The protein below binds the small molecule below.
Small molecule (SMILES): CC(=O)N[C@H]1[C@H](O[C@H]2[C@H](O)[C@@H](NC(C)=O)CO[C@@H]2CO)O[C@H](CO)[C@@H](O)[C@@H]1O

Sequence of chain 1.C:
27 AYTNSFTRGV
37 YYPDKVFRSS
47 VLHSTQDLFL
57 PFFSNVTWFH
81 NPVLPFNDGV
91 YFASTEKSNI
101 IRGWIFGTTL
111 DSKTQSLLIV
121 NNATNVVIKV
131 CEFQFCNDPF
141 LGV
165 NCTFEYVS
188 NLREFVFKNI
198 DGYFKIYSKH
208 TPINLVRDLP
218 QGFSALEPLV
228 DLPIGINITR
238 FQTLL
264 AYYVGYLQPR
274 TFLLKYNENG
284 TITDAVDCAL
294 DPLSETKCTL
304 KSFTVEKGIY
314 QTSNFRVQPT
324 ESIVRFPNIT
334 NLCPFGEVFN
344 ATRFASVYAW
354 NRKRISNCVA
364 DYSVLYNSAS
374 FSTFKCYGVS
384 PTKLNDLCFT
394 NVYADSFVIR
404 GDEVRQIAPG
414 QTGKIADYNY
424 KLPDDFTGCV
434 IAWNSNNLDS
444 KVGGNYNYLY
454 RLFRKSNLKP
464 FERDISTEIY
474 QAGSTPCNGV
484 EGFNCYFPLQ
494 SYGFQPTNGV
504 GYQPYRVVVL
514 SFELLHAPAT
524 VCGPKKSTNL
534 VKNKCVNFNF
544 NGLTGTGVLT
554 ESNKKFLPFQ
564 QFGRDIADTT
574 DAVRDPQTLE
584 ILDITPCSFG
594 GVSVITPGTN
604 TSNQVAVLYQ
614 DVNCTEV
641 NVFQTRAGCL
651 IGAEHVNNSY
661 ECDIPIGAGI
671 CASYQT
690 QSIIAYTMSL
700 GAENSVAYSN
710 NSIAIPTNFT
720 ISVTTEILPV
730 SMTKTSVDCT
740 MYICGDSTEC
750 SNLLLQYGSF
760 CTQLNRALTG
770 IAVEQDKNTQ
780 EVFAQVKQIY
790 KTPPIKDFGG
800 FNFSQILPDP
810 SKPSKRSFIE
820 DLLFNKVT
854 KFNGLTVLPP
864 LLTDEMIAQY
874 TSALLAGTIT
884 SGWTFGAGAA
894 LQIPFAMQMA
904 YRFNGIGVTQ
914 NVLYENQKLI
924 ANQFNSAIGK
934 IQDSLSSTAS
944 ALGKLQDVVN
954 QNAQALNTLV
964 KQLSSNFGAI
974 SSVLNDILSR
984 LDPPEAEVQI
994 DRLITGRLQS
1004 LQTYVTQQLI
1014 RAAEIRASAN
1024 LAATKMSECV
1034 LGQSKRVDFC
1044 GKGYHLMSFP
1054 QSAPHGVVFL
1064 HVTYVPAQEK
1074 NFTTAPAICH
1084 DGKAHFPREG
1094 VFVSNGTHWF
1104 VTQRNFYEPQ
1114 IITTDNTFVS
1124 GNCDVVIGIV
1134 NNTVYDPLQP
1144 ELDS

Binding-site contacts:
Ligand atom C2 contacts residue SER803 of chain 1.C at 3.9 Å.
Ligand atom N2 contacts residue SER803 of chain 1.C at 4.1 Å.
Ligand atom C5 contacts residue SER803 of chain 1.C at 3.9 Å.
Ligand atom C7 contacts residue ASN801 of chain 1.C at 3.8 Å.
Ligand atom O5 contacts residue ASN801 of chain 1.C at 2.4 Å (h-bond).
Ligand atom C3 contacts residue SER803 of chain 1.C at 4.0 Å.
Ligand atom C3 contacts residue ASN801 of chain 1.C at 3.8 Å.
Ligand atom C1 contacts residue ASN801 of chain 1.C at 1.4 Å.
Ligand atom O5 contacts residue GLN804 of chain 1.C at 4.0 Å.
Ligand atom C1 contacts residue GLN804 of chain 1.C at 4.4 Å.
Ligand atom C4 contacts residue ASN801 of chain 1.C at 4.2 Å.
Ligand atom N2 contacts residue ASN801 of chain 1.C at 2.9 Å (h-bond).
Ligand atom O5 contacts residue SER803 of chain 1.C at 3.8 Å.
Ligand atom O6 contacts residue GLN804 of chain 1.C at 3.7 Å.
Ligand atom C2 contacts residue ASN801 of chain 1.C at 2.5 Å.
Ligand atom C1 contacts residue SER803 of chain 1.C at 3.1 Å.
Ligand atom O6 contacts residue GLN935 of chain 1.C at 4.4 Å.
Ligand atom C5 contacts residue GLN804 of chain 1.C at 3.5 Å.
Ligand atom C8 contacts residue GLN804 of chain 1.C at 4.0 Å.
Ligand atom O7 contacts residue ASN801 of chain 1.C at 4.2 Å.
Ligand atom C5 contacts residue ASN801 of chain 1.C at 3.6 Å.
Ligand atom C6 contacts residue GLN804 of chain 1.C at 3.7 Å.